The small molecule below binds the protein below.
Small molecule (SMILES): O=C(O)Cc1cccc(OCCCN(Cc2cccc(C(F)(F)F)c2Cl)CC(c2ccccc2)c2ccccc2)c1

Binding-site contacts:
Ligand atom C31 contacts residue SER208 of chain 1.B at 3.3 Å.
Ligand atom C17 contacts residue PHE201 of chain 1.B at 3.3 Å (hydrophobic).
Ligand atom C29 contacts residue MET242 of chain 1.B at 3.6 Å (hydrophobic).
Ligand atom C04 contacts residue ILE239 of chain 1.B at 3.5 Å (hydrophobic).
Ligand atom C29 contacts residue PHE259 of chain 1.B at 3.5 Å (hydrophobic).
Ligand atom C22 contacts residue MET242 of chain 1.B at 3.6 Å (hydrophobic).
Ligand atom C04 contacts residue LEU243 of chain 1.B at 3.6 Å (hydrophobic).
Ligand atom C16 contacts residue PHE201 of chain 1.B at 3.4 Å (hydrophobic).
Ligand atom C03 contacts residue THR246 of chain 1.B at 3.2 Å.
Ligand atom C13 contacts residue PHE270 of chain 1.B at 3.5 Å (hydrophobic).
Ligand atom C14 contacts residue PHE270 of chain 1.B at 3.6 Å (hydrophobic).
Ligand atom F42 contacts residue HIS365 of chain 1.B at 3.0 Å.
Ligand atom C35 contacts residue LEU260 of chain 1.B at 3.5 Å (hydrophobic).
Ligand atom C33 contacts residue LEU204 of chain 1.B at 3.1 Å (hydrophobic).
Ligand atom O37 contacts residue PHE259 of chain 1.B at 3.2 Å.
Ligand atom C29 contacts residue SER208 of chain 1.B at 3.5 Å.
Ligand atom C02 contacts residue THR246 of chain 1.B at 3.1 Å.
Ligand atom C26 contacts residue PHE259 of chain 1.B at 3.5 Å (hydrophobic).
Ligand atom C28 contacts residue SER208 of chain 1.B at 3.6 Å.
Ligand atom C23 contacts residue MET242 of chain 1.B at 3.5 Å (hydrophobic).
Ligand atom O36 contacts residue ARG249 of chain 1.B at 2.8 Å (salt-bridge).
Ligand atom C15 contacts residue PHE270 of chain 1.B at 3.6 Å (hydrophobic).
Ligand atom C23 contacts residue ALA205 of chain 1.B at 3.6 Å (hydrophobic).
Ligand atom C33 contacts residue PHE259 of chain 1.B at 3.7 Å (hydrophobic).
Ligand atom C12 contacts residue PHE270 of chain 1.B at 3.4 Å (hydrophobic).
Ligand atom C32 contacts residue SER208 of chain 1.B at 3.5 Å.
Ligand atom C22 contacts residue TRP387 of chain 1.B at 3.5 Å (hydrophobic).
Ligand atom C13 contacts residue PHE284 of chain 1.B at 3.7 Å (hydrophobic).
Ligand atom C10 contacts residue PHE270 of chain 1.B at 3.5 Å (hydrophobic).
Ligand atom C11 contacts residue PHE270 of chain 1.B at 3.5 Å (hydrophobic).
Ligand atom C30 contacts residue SER208 of chain 1.B at 3.1 Å.
Ligand atom C28 contacts residue PHE259 of chain 1.B at 3.6 Å (hydrophobic).
Ligand atom C28 contacts residue LEU204 of chain 1.B at 3.7 Å (hydrophobic).
Ligand atom C21 contacts residue TRP387 of chain 1.B at 3.4 Å (hydrophobic).
Ligand atom O37 contacts residue LEU260 of chain 1.B at 2.6 Å (h-bond).
Ligand atom C03 contacts residue MET242 of chain 1.B at 3.6 Å (hydrophobic).
Ligand atom C05 contacts residue ILE239 of chain 1.B at 3.5 Å (hydrophobic).
Ligand atom C21 contacts residue HIS365 of chain 1.B at 3.5 Å.
Ligand atom C25 contacts residue PHE259 of chain 1.B at 3.3 Å (hydrophobic).
Ligand atom C33 contacts residue SER208 of chain 1.B at 3.5 Å.

Sequence of chain 1.B:
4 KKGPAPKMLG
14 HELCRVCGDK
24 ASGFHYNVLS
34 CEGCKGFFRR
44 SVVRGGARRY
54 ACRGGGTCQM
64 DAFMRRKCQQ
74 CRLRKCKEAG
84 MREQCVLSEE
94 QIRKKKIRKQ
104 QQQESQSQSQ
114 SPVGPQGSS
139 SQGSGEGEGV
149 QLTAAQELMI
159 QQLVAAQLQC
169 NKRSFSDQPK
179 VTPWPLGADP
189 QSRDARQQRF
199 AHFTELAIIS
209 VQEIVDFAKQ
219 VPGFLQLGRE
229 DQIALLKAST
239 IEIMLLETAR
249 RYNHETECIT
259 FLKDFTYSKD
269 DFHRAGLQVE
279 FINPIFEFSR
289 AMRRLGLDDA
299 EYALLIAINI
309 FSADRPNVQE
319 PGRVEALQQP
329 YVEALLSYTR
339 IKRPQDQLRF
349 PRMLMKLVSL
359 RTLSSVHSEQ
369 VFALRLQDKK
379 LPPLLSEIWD